Sequence of chain 1.E:
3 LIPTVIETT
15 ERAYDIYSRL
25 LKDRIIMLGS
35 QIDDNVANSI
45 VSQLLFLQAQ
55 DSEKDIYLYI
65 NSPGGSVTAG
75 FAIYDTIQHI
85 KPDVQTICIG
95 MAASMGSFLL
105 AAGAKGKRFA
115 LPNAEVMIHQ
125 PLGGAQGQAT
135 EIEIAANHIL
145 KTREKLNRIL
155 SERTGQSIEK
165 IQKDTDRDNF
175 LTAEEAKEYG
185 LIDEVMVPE

Binding-site contacts:
Ligand atom O7 contacts residue ASN151 of chain 1.M at 3.4 Å (h-bond).
Ligand atom C12 contacts residue SER101 of chain 1.M at 3.4 Å.
Ligand atom C11 contacts residue LEU154 of chain 1.M at 3.6 Å (hydrophobic).
Ligand atom C18 contacts residue VAL71 of chain 1.M at 3.2 Å (hydrophobic).
Ligand atom C22 contacts residue GLN132 of chain 1.M at 3.7 Å.
Ligand atom O7 contacts residue LEU150 of chain 1.M at 3.4 Å.
Ligand atom C4 contacts residue GLN124 of chain 1.M at 3.3 Å.
Ligand atom N14 contacts residue THR169 of chain 1.M at 3.6 Å.
Ligand atom C18 contacts residue GLN124 of chain 1.M at 3.7 Å.
Ligand atom O1 contacts residue ILE136 of chain 1.E at 3.6 Å.
Ligand atom N3 contacts residue GLN124 of chain 1.M at 2.7 Å (h-bond).
Ligand atom O1 contacts residue LEU150 of chain 1.M at 3.7 Å.
Ligand atom N14 contacts residue HIS123 of chain 1.M at 3.7 Å.
Ligand atom C23 contacts residue GLN132 of chain 1.M at 3.2 Å.
Ligand atom C5 contacts residue GLN124 of chain 1.M at 3.8 Å.
Ligand atom S13 contacts residue GLN124 of chain 1.M at 3.6 Å.
Ligand atom C26 contacts residue ILE143 of chain 1.M at 3.7 Å (hydrophobic).
Ligand atom C8 contacts residue GLN124 of chain 1.M at 3.7 Å.
Ligand atom C17 contacts residue VAL71 of chain 1.M at 3.6 Å (hydrophobic).
Ligand atom C4 contacts residue ILE136 of chain 1.E at 3.1 Å (hydrophobic).
Ligand atom C5 contacts residue THR169 of chain 1.M at 3.3 Å.
Ligand atom N19 contacts residue VAL71 of chain 1.M at 3.6 Å.
Ligand atom C4 contacts residue THR169 of chain 1.M at 3.2 Å.
Ligand atom N14 contacts residue GLN124 of chain 1.M at 2.8 Å (h-bond).
Ligand atom N25 contacts residue THR146 of chain 1.M at 3.6 Å.
Ligand atom C12 contacts residue SER98 of chain 1.M at 3.2 Å.
Ligand atom S13 contacts residue SER98 of chain 1.M at 3.7 Å.
Ligand atom C18 contacts residue LEU126 of chain 1.M at 3.6 Å (hydrophobic).
Ligand atom C10 contacts residue THR169 of chain 1.M at 3.7 Å.
Ligand atom C22 contacts residue HIS142 of chain 1.M at 3.5 Å.
Ligand atom C10 contacts residue LEU154 of chain 1.M at 3.6 Å (hydrophobic).
Ligand atom C6 contacts residue LEU150 of chain 1.M at 3.7 Å (hydrophobic).
Ligand atom C6 contacts residue ASN151 of chain 1.M at 3.5 Å.
Ligand atom C2 contacts residue ILE136 of chain 1.E at 3.6 Å (hydrophobic).
Ligand atom O7 contacts residue THR169 of chain 1.M at 3.7 Å.
Ligand atom C18 contacts residue PRO125 of chain 1.M at 3.3 Å (hydrophobic).
Ligand atom N3 contacts residue ILE136 of chain 1.E at 3.0 Å.
Ligand atom O1 contacts residue ARG147 of chain 1.M at 3.2 Å.
Ligand atom C16 contacts residue GLN124 of chain 1.M at 3.5 Å.
Ligand atom C22 contacts residue THR146 of chain 1.M at 3.7 Å.

Sequence of chain 1.M:
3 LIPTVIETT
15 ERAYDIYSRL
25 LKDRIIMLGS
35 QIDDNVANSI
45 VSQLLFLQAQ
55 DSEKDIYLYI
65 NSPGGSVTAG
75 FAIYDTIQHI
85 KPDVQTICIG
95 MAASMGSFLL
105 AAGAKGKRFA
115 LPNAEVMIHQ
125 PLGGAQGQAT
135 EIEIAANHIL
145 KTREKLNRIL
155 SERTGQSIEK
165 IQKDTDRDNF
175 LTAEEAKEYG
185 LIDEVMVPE

This small molecule binds to this protein.
Small molecule (SMILES): CC(C)n1ncc2cc(C(=O)NCc3coc(-c4cccs4)n3)cnc21